Sequence of chain 1.A:
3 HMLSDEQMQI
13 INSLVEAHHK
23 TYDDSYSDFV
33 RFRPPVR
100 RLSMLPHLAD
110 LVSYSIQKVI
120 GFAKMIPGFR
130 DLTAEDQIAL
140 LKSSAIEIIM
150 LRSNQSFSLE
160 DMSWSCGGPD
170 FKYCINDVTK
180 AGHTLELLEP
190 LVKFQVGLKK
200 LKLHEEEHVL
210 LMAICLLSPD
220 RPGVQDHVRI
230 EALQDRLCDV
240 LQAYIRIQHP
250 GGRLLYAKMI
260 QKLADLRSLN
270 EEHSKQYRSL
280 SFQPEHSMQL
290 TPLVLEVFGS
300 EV

Binding-site contacts:
Ligand atom C12 contacts residue VAL177 of chain 1.A at 3.6 Å (hydrophobic).
Ligand atom C4 contacts residue SER155 of chain 1.A at 3.6 Å.
Ligand atom O3 contacts residue HIS182 of chain 1.A at 2.5 Å (h-bond).
Ligand atom O3 contacts residue HIS272 of chain 1.A at 2.8 Å (h-bond).
Ligand atom O1 contacts residue SER114 of chain 1.A at 2.8 Å (h-bond).
Ligand atom C3 contacts residue TYR24 of chain 1.A at 3.6 Å (hydrophobic).
Ligand atom C19 contacts residue ILE148 of chain 1.A at 3.6 Å (hydrophobic).
Ligand atom C6 contacts residue SER152 of chain 1.A at 3.5 Å.
Ligand atom C21 contacts residue HIS182 of chain 1.A at 3.9 Å.
Ligand atom C26 contacts residue LEU104 of chain 1.A at 3.8 Å (hydrophobic).
Ligand atom C19 contacts residue SER114 of chain 1.A at 3.1 Å.
Ligand atom C6 contacts residue TRP163 of chain 1.A at 3.8 Å (hydrophobic).
Ligand atom C3 contacts residue SER155 of chain 1.A at 3.6 Å.
Ligand atom C25 contacts residue HIS272 of chain 1.A at 3.8 Å.
Ligand atom C23 contacts residue HIS272 of chain 1.A at 3.7 Å.
Ligand atom C21 contacts residue VAL177 of chain 1.A at 3.8 Å (hydrophobic).
Ligand atom C10 contacts residue SER152 of chain 1.A at 4.0 Å.
Ligand atom C26 contacts residue HIS182 of chain 1.A at 3.5 Å.
Ligand atom C19 contacts residue LEU110 of chain 1.A at 3.8 Å (hydrophobic).
Ligand atom O2 contacts residue TYR24 of chain 1.A at 2.9 Å (h-bond).
Ligand atom O2 contacts residue SER152 of chain 1.A at 3.5 Å.
Ligand atom O2 contacts residue SER155 of chain 1.A at 2.8 Å (h-bond).
Ligand atom C1 contacts residue SER114 of chain 1.A at 3.8 Å.
Ligand atom C24 contacts residue VAL111 of chain 1.A at 3.7 Å (hydrophobic).
Ligand atom C1 contacts residue ARG151 of chain 1.A at 3.8 Å.
Ligand atom C10 contacts residue SER114 of chain 1.A at 3.8 Å.
Ligand atom O1 contacts residue ARG151 of chain 1.A at 2.8 Å (salt-bridge).
Ligand atom C4 contacts residue CYS165 of chain 1.A at 3.4 Å (hydrophobic).
Ligand atom C2 contacts residue ARG151 of chain 1.A at 3.9 Å.
Ligand atom C7 contacts residue SER152 of chain 1.A at 3.4 Å.
Ligand atom C25 contacts residue HIS182 of chain 1.A at 3.4 Å.
Ligand atom C2 contacts residue ACT1 of chain 1.D at 3.7 Å.
Ligand atom C21 contacts residue LEU186 of chain 1.A at 4.0 Å (hydrophobic).
Ligand atom C24 contacts residue HIS272 of chain 1.A at 3.9 Å.
Ligand atom C23 contacts residue HIS182 of chain 1.A at 3.2 Å.
Ligand atom C5 contacts residue SER152 of chain 1.A at 3.8 Å.
Ligand atom C18 contacts residue VAL111 of chain 1.A at 3.8 Å (hydrophobic).
Ligand atom C3 contacts residue CYS165 of chain 1.A at 3.9 Å (hydrophobic).
Ligand atom C2 contacts residue TYR24 of chain 1.A at 4.0 Å (hydrophobic).
Ligand atom C9 contacts residue TRP163 of chain 1.A at 3.5 Å (hydrophobic).

A small-molecule ligand and the protein it binds are described below.
Small molecule (SMILES): C=C1/C(=C\C=C2/CCC[C@]3(C)[C@@H]([C@H](C)CCCC(C)(C)O)CC[C@@H]23)C[C@@H](O)C[C@@H]1O